Binding-site contacts:
Ligand atom C7 contacts residue ASN173 of chain 1.B at 3.3 Å.
Ligand atom C1 contacts residue ASN173 of chain 1.B at 1.4 Å.
Ligand atom O3 contacts residue LYS220 of chain 1.B at 4.4 Å.
Ligand atom C7 contacts residue SER235 of chain 1.B at 4.1 Å.
Ligand atom C2 contacts residue SER235 of chain 1.B at 4.4 Å.
Ligand atom O6 contacts residue ILE218 of chain 1.B at 3.3 Å.
Ligand atom N2 contacts residue ASN173 of chain 1.B at 3.0 Å (h-bond).
Ligand atom O4 contacts residue ILE218 of chain 1.B at 4.3 Å.
Ligand atom C2 contacts residue ASN173 of chain 1.B at 2.5 Å.
Ligand atom C7 contacts residue LYS237 of chain 1.B at 4.4 Å.
Ligand atom C8 contacts residue LYS237 of chain 1.B at 3.7 Å.
Ligand atom C4 contacts residue ASN173 of chain 1.B at 4.2 Å.
Ligand atom O3 contacts residue LYS216 of chain 1.B at 3.4 Å.
Ligand atom O7 contacts residue ASN173 of chain 1.B at 3.2 Å (h-bond).
Ligand atom C8 contacts residue ASN173 of chain 1.B at 3.8 Å.
Ligand atom N2 contacts residue LYS216 of chain 1.B at 3.9 Å.
Ligand atom C8 contacts residue PHE236 of chain 1.B at 4.4 Å (hydrophobic).
Ligand atom O7 contacts residue LYS220 of chain 1.B at 4.2 Å.
Ligand atom C8 contacts residue LYS216 of chain 1.B at 3.9 Å.
Ligand atom C3 contacts residue LYS216 of chain 1.B at 4.4 Å.
Ligand atom N2 contacts residue LYS220 of chain 1.B at 4.2 Å.
Ligand atom O7 contacts residue LYS216 of chain 1.B at 4.4 Å.
Ligand atom N2 contacts residue SER235 of chain 1.B at 3.4 Å (h-bond).
Ligand atom C3 contacts residue SER235 of chain 1.B at 4.5 Å.
Ligand atom O7 contacts residue LYS237 of chain 1.B at 3.9 Å.
Ligand atom C7 contacts residue LYS216 of chain 1.B at 3.9 Å.
Ligand atom O5 contacts residue ILE218 of chain 1.B at 4.5 Å.
Ligand atom O5 contacts residue ASN173 of chain 1.B at 2.3 Å (h-bond).
Ligand atom C8 contacts residue SER235 of chain 1.B at 3.7 Å.
Ligand atom C5 contacts residue ASN173 of chain 1.B at 3.6 Å.
Ligand atom C3 contacts residue ASN173 of chain 1.B at 3.8 Å.
Ligand atom O5 contacts residue ILE218 of chain 1.B at 4.5 Å.
Ligand atom C6 contacts residue ILE218 of chain 1.B at 4.4 Å (hydrophobic).

Sequence of chain 1.B:
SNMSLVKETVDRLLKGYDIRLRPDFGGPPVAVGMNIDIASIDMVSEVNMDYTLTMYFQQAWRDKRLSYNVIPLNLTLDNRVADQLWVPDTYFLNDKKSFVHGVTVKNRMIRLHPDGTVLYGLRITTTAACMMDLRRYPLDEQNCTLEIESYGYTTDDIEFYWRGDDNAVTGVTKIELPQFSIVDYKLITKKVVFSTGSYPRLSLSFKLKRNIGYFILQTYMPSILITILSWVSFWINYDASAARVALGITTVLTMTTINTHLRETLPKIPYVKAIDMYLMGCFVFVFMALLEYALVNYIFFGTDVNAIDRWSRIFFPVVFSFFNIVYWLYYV

The small molecule below binds the protein below.
Small molecule (SMILES): CC(=O)N[C@H]1[C@H](O[C@H]2[C@H](O)[C@@H](NC(C)=O)CO[C@@H]2CO)O[C@H](CO)[C@@H](O[C@@H]2O[C@H](CO[C@H]3O[C@H](CO)[C@@H](O)[C@H](O)[C@@H]3O)[C@@H](O)[C@H](O[C@H]3O[C@H](CO)[C@@H](O)[C@H](O)[C@@H]3O)[C@@H]2O)[C@@H]1O